A small-molecule ligand and the protein it binds are described below.
Small molecule (SMILES): CC(=O)N[C@@H]1[C@@H](O)[C@H](O)[C@@H](CO)O[C@H]1O

Binding-site contacts:
Ligand atom C3 contacts residue TRP168 of chain 1.A at 4.0 Å (hydrophobic).
Ligand atom C1 contacts residue ASN118 of chain 1.A at 2.7 Å.
Ligand atom C2 contacts residue ASN118 of chain 1.A at 3.0 Å.
Ligand atom O7 contacts residue ASN118 of chain 1.A at 3.1 Å (h-bond).
Ligand atom O3 contacts residue TRP168 of chain 1.A at 3.8 Å.
Ligand atom C7 contacts residue TRP168 of chain 1.A at 4.0 Å (hydrophobic).
Ligand atom C7 contacts residue ASN118 of chain 1.A at 3.0 Å.
Ligand atom C8 contacts residue TRP168 of chain 1.A at 4.0 Å (hydrophobic).
Ligand atom C7 contacts residue ASP166 of chain 1.A at 4.2 Å.
Ligand atom C8 contacts residue HIS167 of chain 1.A at 4.2 Å.
Ligand atom C3 contacts residue ASN118 of chain 1.A at 4.5 Å.
Ligand atom N2 contacts residue TRP168 of chain 1.A at 3.3 Å.
Ligand atom C2 contacts residue TRP168 of chain 1.A at 4.2 Å (hydrophobic).
Ligand atom O7 contacts residue ASP166 of chain 1.A at 3.3 Å (salt-bridge).
Ligand atom C8 contacts residue ASN118 of chain 1.A at 3.5 Å.
Ligand atom N2 contacts residue ASN118 of chain 1.A at 3.4 Å (h-bond).
Ligand atom C8 contacts residue ASP166 of chain 1.A at 4.0 Å.
Ligand atom O5 contacts residue ASN118 of chain 1.A at 3.3 Å (h-bond).

Sequence of chain 1.A:
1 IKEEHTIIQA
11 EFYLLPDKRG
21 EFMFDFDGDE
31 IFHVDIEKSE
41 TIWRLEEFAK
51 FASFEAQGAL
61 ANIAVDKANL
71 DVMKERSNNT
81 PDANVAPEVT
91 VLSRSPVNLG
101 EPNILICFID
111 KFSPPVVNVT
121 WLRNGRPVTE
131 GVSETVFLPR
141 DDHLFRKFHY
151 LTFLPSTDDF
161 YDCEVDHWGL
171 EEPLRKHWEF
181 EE